This protein binds this small molecule.
Small molecule (SMILES): C[C@]12CCC(=O)C[C@@H]1CC[C@@H]1[C@@H]2CC[C@]2(C)[C@@H](O)CC[C@@H]12

Sequence of chain 1.A:
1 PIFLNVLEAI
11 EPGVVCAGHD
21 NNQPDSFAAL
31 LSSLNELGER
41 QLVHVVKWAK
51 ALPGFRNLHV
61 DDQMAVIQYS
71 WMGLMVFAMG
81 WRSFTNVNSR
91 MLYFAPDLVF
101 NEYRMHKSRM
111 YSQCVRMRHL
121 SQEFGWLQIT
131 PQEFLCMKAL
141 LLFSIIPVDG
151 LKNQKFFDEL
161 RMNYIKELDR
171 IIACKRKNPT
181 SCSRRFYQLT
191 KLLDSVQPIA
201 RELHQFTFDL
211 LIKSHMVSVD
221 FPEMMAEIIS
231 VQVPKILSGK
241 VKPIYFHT

Binding-site contacts:
Ligand atom C4 contacts residue MET79 of chain 1.A at 4.0 Å (hydrophobic).
Ligand atom C6 contacts residue VAL76 of chain 1.A at 3.9 Å (hydrophobic).
Ligand atom C2 contacts residue LEU37 of chain 1.A at 4.1 Å (hydrophobic).
Ligand atom C3 contacts residue PHE94 of chain 1.A at 3.9 Å (hydrophobic).
Ligand atom C1 contacts residue LEU37 of chain 1.A at 4.2 Å (hydrophobic).
Ligand atom O3 contacts residue MET75 of chain 1.A at 4.0 Å.
Ligand atom C3 contacts residue MET75 of chain 1.A at 4.0 Å (hydrophobic).
Ligand atom C4 contacts residue MET75 of chain 1.A at 3.9 Å (hydrophobic).
Ligand atom C16 contacts residue PHE206 of chain 1.A at 3.8 Å (hydrophobic).
Ligand atom C4 contacts residue PHE94 of chain 1.A at 3.7 Å (hydrophobic).
Ligand atom O3 contacts residue MET79 of chain 1.A at 3.4 Å.
Ligand atom C16 contacts residue LEU31 of chain 1.A at 4.0 Å (hydrophobic).
Ligand atom C16 contacts residue THR207 of chain 1.A at 3.9 Å.
Ligand atom O17 contacts residue LEU210 of chain 1.A at 3.5 Å.
Ligand atom C1 contacts residue GLY38 of chain 1.A at 4.0 Å.
Ligand atom C3 contacts residue GLN41 of chain 1.A at 4.0 Å.
Ligand atom C17 contacts residue ASN35 of chain 1.A at 3.2 Å.
Ligand atom O3 contacts residue PHE94 of chain 1.A at 3.7 Å.
Ligand atom C17 contacts residue LEU31 of chain 1.A at 3.9 Å (hydrophobic).
Ligand atom C13 contacts residue ASN35 of chain 1.A at 3.7 Å.
Ligand atom O17 contacts residue ASN35 of chain 1.A at 2.8 Å (h-bond).
Ligand atom O17 contacts residue THR207 of chain 1.A at 2.6 Å (h-bond).
Ligand atom C3 contacts residue MET79 of chain 1.A at 4.0 Å (hydrophobic).
Ligand atom C2 contacts residue GLN41 of chain 1.A at 3.5 Å.
Ligand atom C6 contacts residue PHE94 of chain 1.A at 3.8 Å (hydrophobic).
Ligand atom C2 contacts residue MET75 of chain 1.A at 4.0 Å (hydrophobic).
Ligand atom O3 contacts residue ARG82 of chain 1.A at 3.0 Å (salt-bridge).
Ligand atom C13 contacts residue THR207 of chain 1.A at 4.1 Å.
Ligand atom C15 contacts residue LEU203 of chain 1.A at 3.9 Å (hydrophobic).
Ligand atom O3 contacts residue GLN41 of chain 1.A at 3.5 Å (h-bond).
Ligand atom C1 contacts residue LEU34 of chain 1.A at 4.1 Å (hydrophobic).
Ligand atom C11 contacts residue LEU34 of chain 1.A at 3.5 Å (hydrophobic).
Ligand atom C5 contacts residue PHE94 of chain 1.A at 3.6 Å (hydrophobic).
Ligand atom C12 contacts residue LEU34 of chain 1.A at 3.6 Å (hydrophobic).
Ligand atom C19 contacts residue MET75 of chain 1.A at 3.9 Å (hydrophobic).
Ligand atom C18 contacts residue MET72 of chain 1.A at 3.7 Å (hydrophobic).
Ligand atom C17 contacts residue THR207 of chain 1.A at 3.7 Å.
Ligand atom C11 contacts residue GLY38 of chain 1.A at 4.1 Å.
Ligand atom C18 contacts residue THR207 of chain 1.A at 3.3 Å.
Ligand atom C12 contacts residue ASN35 of chain 1.A at 3.2 Å.